Sequence of chain 1.C:
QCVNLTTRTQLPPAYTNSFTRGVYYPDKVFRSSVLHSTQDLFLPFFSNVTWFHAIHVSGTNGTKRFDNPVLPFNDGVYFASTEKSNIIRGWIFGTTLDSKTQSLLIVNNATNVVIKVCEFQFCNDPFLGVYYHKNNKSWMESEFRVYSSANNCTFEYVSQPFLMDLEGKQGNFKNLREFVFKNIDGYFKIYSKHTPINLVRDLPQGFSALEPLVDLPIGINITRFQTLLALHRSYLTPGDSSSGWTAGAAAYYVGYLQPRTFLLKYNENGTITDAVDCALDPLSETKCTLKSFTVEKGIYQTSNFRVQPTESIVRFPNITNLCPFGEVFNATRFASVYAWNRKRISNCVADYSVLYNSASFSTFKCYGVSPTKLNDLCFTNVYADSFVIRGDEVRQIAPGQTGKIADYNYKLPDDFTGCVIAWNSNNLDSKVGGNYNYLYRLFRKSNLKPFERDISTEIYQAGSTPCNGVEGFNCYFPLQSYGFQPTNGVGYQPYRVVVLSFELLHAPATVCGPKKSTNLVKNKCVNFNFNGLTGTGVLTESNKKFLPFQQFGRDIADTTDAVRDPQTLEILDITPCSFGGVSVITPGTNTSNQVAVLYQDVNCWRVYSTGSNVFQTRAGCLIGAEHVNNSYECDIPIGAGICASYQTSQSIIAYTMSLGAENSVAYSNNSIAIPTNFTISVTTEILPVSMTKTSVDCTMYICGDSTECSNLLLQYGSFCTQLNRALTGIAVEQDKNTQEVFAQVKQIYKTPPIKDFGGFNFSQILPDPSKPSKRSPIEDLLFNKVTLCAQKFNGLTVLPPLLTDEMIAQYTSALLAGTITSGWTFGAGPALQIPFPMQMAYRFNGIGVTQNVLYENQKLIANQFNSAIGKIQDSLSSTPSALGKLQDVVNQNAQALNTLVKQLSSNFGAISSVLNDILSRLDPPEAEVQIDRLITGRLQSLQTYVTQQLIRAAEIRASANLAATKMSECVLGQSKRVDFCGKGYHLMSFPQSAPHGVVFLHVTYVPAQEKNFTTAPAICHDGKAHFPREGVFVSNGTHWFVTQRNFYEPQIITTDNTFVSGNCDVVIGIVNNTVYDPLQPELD

Binding-site contacts:
Ligand atom C8 contacts residue ASN267 of chain 1.C at 3.4 Å.
Ligand atom N2 contacts residue ASN269 of chain 1.C at 2.8 Å (h-bond).
Ligand atom C7 contacts residue GLU268 of chain 1.C at 3.9 Å.
Ligand atom O7 contacts residue ASN269 of chain 1.C at 3.6 Å.
Ligand atom C4 contacts residue ASN269 of chain 1.C at 4.3 Å.
Ligand atom O6 contacts residue ASN269 of chain 1.C at 4.2 Å.
Ligand atom C8 contacts residue ASN269 of chain 1.C at 4.5 Å.
Ligand atom C5 contacts residue ASN269 of chain 1.C at 3.6 Å.
Ligand atom C1 contacts residue GLU268 of chain 1.C at 4.3 Å.
Ligand atom C7 contacts residue ASN269 of chain 1.C at 3.4 Å.
Ligand atom O7 contacts residue ASN267 of chain 1.C at 3.6 Å.
Ligand atom C3 contacts residue ASN269 of chain 1.C at 3.8 Å.
Ligand atom O5 contacts residue ASN269 of chain 1.C at 2.4 Å (h-bond).
Ligand atom C2 contacts residue ASN269 of chain 1.C at 2.5 Å.
Ligand atom O7 contacts residue GLU268 of chain 1.C at 2.8 Å (salt-bridge).
Ligand atom C7 contacts residue ASN267 of chain 1.C at 3.7 Å.
Ligand atom C1 contacts residue ASN269 of chain 1.C at 1.4 Å.

This small molecule binds to this protein.
Small molecule (SMILES): CC(=O)N[C@H]1[C@H](O[C@H]2[C@H](O)[C@@H](NC(C)=O)CO[C@@H]2CO)O[C@H](CO)[C@@H](O[C@@H]2O[C@H](CO[C@H]3O[C@H](CO)[C@@H](O)[C@H](O)[C@@H]3O)[C@@H](O)[C@H](O)[C@@H]2O)[C@@H]1O